Binding-site contacts:
Ligand atom C1 contacts residue THR133 of chain 1.A at 3.8 Å.
Ligand atom C1 contacts residue ASN131 of chain 1.A at 1.4 Å.
Ligand atom O5 contacts residue ASN131 of chain 1.A at 2.5 Å (h-bond).
Ligand atom C2 contacts residue ASN131 of chain 1.A at 2.4 Å.
Ligand atom C7 contacts residue ASN131 of chain 1.A at 3.6 Å.
Ligand atom C3 contacts residue ASN131 of chain 1.A at 3.7 Å.
Ligand atom C4 contacts residue ASN131 of chain 1.A at 4.2 Å.
Ligand atom O6 contacts residue PRO135 of chain 1.A at 3.8 Å.
Ligand atom C5 contacts residue ASN131 of chain 1.A at 3.7 Å.
Ligand atom O7 contacts residue HIS233 of chain 1.A at 3.6 Å (h-bond).
Ligand atom O7 contacts residue ASN131 of chain 1.A at 4.0 Å.
Ligand atom C3 contacts residue THR133 of chain 1.A at 4.3 Å.
Ligand atom C8 contacts residue LEU174 of chain 1.A at 4.0 Å (hydrophobic).
Ligand atom O6 contacts residue THR133 of chain 1.A at 4.4 Å.
Ligand atom N2 contacts residue ASN131 of chain 1.A at 2.8 Å (h-bond).
Ligand atom C8 contacts residue SER171 of chain 1.A at 4.2 Å.
Ligand atom C8 contacts residue ILE169 of chain 1.A at 4.0 Å (hydrophobic).
Ligand atom C5 contacts residue THR133 of chain 1.A at 4.4 Å.
Ligand atom O5 contacts residue THR133 of chain 1.A at 4.2 Å.

Sequence of chain 1.A:
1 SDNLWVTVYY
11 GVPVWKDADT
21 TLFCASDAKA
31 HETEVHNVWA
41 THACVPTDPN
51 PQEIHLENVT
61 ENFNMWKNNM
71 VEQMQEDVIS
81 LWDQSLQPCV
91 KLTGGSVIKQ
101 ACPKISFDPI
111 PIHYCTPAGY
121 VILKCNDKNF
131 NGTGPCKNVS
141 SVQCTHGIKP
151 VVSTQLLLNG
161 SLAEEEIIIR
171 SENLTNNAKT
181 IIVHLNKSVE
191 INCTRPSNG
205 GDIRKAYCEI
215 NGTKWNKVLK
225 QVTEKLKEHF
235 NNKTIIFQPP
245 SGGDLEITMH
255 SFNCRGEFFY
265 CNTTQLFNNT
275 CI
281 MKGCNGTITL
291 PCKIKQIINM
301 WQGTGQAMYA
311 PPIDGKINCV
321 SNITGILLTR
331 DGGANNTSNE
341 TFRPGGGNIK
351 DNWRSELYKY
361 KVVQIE

This small molecule binds to this protein.
Small molecule (SMILES): CC(=O)N[C@@H]1[C@@H](O)[C@H](O)[C@@H](CO)O[C@H]1O